A small-molecule ligand and the protein it binds are described below.
Small molecule (SMILES): CC(=O)N[C@@H]1[C@@H](O)[C@H](O)[C@@H](CO)O[C@H]1O

Sequence of chain 2.A:
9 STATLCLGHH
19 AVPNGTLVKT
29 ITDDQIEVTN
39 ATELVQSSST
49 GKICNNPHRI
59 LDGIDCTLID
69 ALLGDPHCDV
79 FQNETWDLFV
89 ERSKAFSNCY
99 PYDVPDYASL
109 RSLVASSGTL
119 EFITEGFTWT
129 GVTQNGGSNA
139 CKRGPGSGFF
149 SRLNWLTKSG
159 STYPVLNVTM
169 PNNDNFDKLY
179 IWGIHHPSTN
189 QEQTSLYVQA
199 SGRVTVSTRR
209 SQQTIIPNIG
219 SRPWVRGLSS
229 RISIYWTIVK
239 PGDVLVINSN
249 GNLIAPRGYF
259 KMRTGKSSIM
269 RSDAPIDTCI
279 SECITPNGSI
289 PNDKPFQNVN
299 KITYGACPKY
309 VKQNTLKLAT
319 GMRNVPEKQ

Binding-site contacts:
Ligand atom N2 contacts residue ASN81 of chain 2.A at 2.5 Å (h-bond).
Ligand atom C1 contacts residue ASN81 of chain 2.A at 1.5 Å.
Ligand atom C5 contacts residue ILE121 of chain 2.A at 4.2 Å (hydrophobic).
Ligand atom O6 contacts residue GLU119 of chain 2.A at 4.1 Å.
Ligand atom C2 contacts residue PHE120 of chain 2.A at 4.4 Å (hydrophobic).
Ligand atom C8 contacts residue ASN81 of chain 2.A at 4.1 Å.
Ligand atom C5 contacts residue ASN81 of chain 2.A at 3.9 Å.
Ligand atom O5 contacts residue PHE120 of chain 2.A at 4.0 Å.
Ligand atom C6 contacts residue GLU119 of chain 2.A at 3.9 Å.
Ligand atom C4 contacts residue ASN81 of chain 2.A at 4.2 Å.
Ligand atom C7 contacts residue ASN81 of chain 2.A at 3.0 Å.
Ligand atom C5 contacts residue GLU119 of chain 2.A at 4.3 Å.
Ligand atom C3 contacts residue ASN81 of chain 2.A at 3.6 Å.
Ligand atom C1 contacts residue PHE120 of chain 2.A at 3.7 Å (hydrophobic).
Ligand atom C8 contacts residue GLN80 of chain 2.A at 3.5 Å.
Ligand atom O7 contacts residue ASN81 of chain 2.A at 3.4 Å (h-bond).
Ligand atom C6 contacts residue ILE121 of chain 2.A at 3.7 Å (hydrophobic).
Ligand atom O5 contacts residue GLU119 of chain 2.A at 3.9 Å.
Ligand atom O5 contacts residue ASN81 of chain 2.A at 2.5 Å (h-bond).
Ligand atom C2 contacts residue ASN81 of chain 2.A at 2.3 Å.
Ligand atom C5 contacts residue PHE120 of chain 2.A at 3.5 Å (hydrophobic).
Ligand atom C3 contacts residue PHE120 of chain 2.A at 3.8 Å (hydrophobic).
Ligand atom C4 contacts residue PHE120 of chain 2.A at 4.2 Å (hydrophobic).